This small molecule binds to this protein.
Small molecule (SMILES): CC(=O)N[C@@H]1[C@@H](O)[C@H](O)[C@@H](CO)O[C@H]1O

Sequence of chain 1.B:
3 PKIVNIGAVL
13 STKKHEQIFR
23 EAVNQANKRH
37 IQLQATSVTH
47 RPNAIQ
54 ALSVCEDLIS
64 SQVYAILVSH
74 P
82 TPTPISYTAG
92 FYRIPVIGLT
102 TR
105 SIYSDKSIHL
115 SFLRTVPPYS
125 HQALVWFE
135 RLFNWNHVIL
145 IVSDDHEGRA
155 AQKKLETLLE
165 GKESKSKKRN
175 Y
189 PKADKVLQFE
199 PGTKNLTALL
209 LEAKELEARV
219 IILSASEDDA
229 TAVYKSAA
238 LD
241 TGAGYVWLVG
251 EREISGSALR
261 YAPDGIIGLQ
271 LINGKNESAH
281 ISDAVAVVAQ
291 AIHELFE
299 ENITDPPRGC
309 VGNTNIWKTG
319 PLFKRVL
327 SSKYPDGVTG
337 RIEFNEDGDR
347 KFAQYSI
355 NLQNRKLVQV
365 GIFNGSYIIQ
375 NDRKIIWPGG

Binding-site contacts:
Ligand atom C7 contacts residue ASN276 of chain 1.B at 3.4 Å.
Ligand atom C1 contacts residue ASN276 of chain 1.B at 1.4 Å.
Ligand atom C6 contacts residue VAL334 of chain 1.B at 3.8 Å (hydrophobic).
Ligand atom C4 contacts residue ASN276 of chain 1.B at 4.0 Å.
Ligand atom C1 contacts residue ASN273 of chain 1.B at 4.3 Å.
Ligand atom O7 contacts residue ASN276 of chain 1.B at 4.1 Å.
Ligand atom N2 contacts residue ASN276 of chain 1.B at 2.9 Å (h-bond).
Ligand atom C1 contacts residue ALA279 of chain 1.B at 4.2 Å (hydrophobic).
Ligand atom C5 contacts residue ASN276 of chain 1.B at 3.6 Å.
Ligand atom O6 contacts residue VAL334 of chain 1.B at 3.1 Å.
Ligand atom C2 contacts residue ASN276 of chain 1.B at 2.3 Å.
Ligand atom O5 contacts residue ASN276 of chain 1.B at 2.3 Å (h-bond).
Ligand atom O5 contacts residue ASN273 of chain 1.B at 4.1 Å.
Ligand atom C8 contacts residue ASN276 of chain 1.B at 3.6 Å.
Ligand atom O5 contacts residue ALA279 of chain 1.B at 3.9 Å.
Ligand atom C3 contacts residue ASN276 of chain 1.B at 3.7 Å.